A protein and the small-molecule ligand that binds it are described below.
Small molecule (SMILES): CC(=O)N[C@@H]1[C@@H](O)[C@H](O)[C@@H](CO)O[C@H]1O

Sequence of chain 1.C:
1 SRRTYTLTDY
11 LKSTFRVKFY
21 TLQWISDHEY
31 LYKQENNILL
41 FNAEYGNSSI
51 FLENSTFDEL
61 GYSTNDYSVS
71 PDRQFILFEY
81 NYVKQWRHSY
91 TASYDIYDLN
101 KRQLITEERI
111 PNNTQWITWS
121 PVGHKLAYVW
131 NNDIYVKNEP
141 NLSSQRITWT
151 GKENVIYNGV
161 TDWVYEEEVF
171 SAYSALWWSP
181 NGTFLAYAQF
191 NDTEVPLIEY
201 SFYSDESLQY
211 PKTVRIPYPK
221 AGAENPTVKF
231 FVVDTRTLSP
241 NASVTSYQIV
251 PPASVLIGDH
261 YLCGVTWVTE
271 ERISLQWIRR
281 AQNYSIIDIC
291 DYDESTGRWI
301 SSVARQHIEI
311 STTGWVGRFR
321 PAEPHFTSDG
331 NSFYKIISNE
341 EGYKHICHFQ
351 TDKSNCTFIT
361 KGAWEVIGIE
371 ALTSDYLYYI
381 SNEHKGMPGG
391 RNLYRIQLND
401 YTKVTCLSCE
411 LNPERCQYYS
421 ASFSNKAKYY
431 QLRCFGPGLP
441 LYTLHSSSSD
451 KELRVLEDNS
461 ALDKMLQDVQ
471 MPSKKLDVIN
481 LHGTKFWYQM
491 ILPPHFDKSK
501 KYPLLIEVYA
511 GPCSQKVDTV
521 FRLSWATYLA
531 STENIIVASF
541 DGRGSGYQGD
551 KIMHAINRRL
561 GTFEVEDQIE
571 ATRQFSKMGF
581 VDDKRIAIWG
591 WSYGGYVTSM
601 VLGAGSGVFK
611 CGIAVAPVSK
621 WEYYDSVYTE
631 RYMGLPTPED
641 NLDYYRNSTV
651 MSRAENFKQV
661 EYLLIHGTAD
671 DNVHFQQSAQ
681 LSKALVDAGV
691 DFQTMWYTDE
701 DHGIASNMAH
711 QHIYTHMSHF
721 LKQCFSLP

Binding-site contacts:
Ligand atom O7 contacts residue SER48 of chain 1.C at 3.8 Å.
Ligand atom C3 contacts residue ASN47 of chain 1.C at 3.8 Å.
Ligand atom C4 contacts residue ASN47 of chain 1.C at 4.2 Å.
Ligand atom C8 contacts residue ASN47 of chain 1.C at 3.7 Å.
Ligand atom C5 contacts residue TYR45 of chain 1.C at 3.7 Å (hydrophobic).
Ligand atom C8 contacts residue SER48 of chain 1.C at 4.1 Å.
Ligand atom O7 contacts residue SER49 of chain 1.C at 3.1 Å (h-bond).
Ligand atom C8 contacts residue LEU40 of chain 1.C at 3.3 Å (hydrophobic).
Ligand atom O7 contacts residue ASN47 of chain 1.C at 3.3 Å (h-bond).
Ligand atom C7 contacts residue SER48 of chain 1.C at 4.5 Å.
Ligand atom N2 contacts residue ASN47 of chain 1.C at 2.9 Å (h-bond).
Ligand atom O5 contacts residue TYR45 of chain 1.C at 4.1 Å.
Ligand atom O6 contacts residue TYR45 of chain 1.C at 4.1 Å.
Ligand atom C5 contacts residue ASN47 of chain 1.C at 3.6 Å.
Ligand atom C7 contacts residue ASN47 of chain 1.C at 3.1 Å.
Ligand atom C1 contacts residue TYR45 of chain 1.C at 4.1 Å (hydrophobic).
Ligand atom C2 contacts residue ASN47 of chain 1.C at 2.4 Å.
Ligand atom O4 contacts residue TYR45 of chain 1.C at 4.4 Å.
Ligand atom O5 contacts residue ASN47 of chain 1.C at 2.4 Å (h-bond).
Ligand atom C7 contacts residue SER49 of chain 1.C at 3.8 Å.
Ligand atom C1 contacts residue ASN47 of chain 1.C at 1.4 Å.
Ligand atom C8 contacts residue ASN42 of chain 1.C at 4.0 Å.
Ligand atom N2 contacts residue ASN42 of chain 1.C at 4.3 Å.
Ligand atom C8 contacts residue SER49 of chain 1.C at 3.7 Å.